Sequence of chain 3.A:
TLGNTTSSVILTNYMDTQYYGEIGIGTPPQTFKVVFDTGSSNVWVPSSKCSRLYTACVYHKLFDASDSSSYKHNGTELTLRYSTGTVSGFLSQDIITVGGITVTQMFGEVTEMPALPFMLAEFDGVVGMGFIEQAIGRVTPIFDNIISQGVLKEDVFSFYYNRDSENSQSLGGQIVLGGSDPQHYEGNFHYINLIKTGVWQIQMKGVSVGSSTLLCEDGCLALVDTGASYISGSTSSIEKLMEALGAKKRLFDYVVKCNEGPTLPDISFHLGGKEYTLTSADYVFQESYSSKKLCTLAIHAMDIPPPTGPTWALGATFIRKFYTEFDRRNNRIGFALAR

Binding-site contacts:
Ligand atom C26 contacts residue TYR20 of chain 3.A at 3.4 Å (hydrophobic).
Ligand atom C26 contacts residue VAL36 of chain 3.A at 3.4 Å (hydrophobic).
Ligand atom C24 contacts residue SER230 of chain 3.A at 3.7 Å.
Ligand atom C11 contacts residue ASP38 of chain 3.A at 3.3 Å.
Ligand atom C28 contacts residue THR227 of chain 3.A at 3.4 Å.
Ligand atom C29 contacts residue THR18 of chain 3.A at 3.0 Å.
Ligand atom C17 contacts residue THR85 of chain 3.A at 3.7 Å.
Ligand atom C9 contacts residue ASP226 of chain 3.A at 3.4 Å.
Ligand atom N22 contacts residue GLY228 of chain 3.A at 2.8 Å (h-bond).
Ligand atom C24 contacts residue THR18 of chain 3.A at 3.2 Å.
Ligand atom C27 contacts residue THR227 of chain 3.A at 3.4 Å.
Ligand atom C28 contacts residue ALA229 of chain 3.A at 3.7 Å (hydrophobic).
Ligand atom C23 contacts residue SER230 of chain 3.A at 3.4 Å.
Ligand atom C12 contacts residue GLY228 of chain 3.A at 3.4 Å.
Ligand atom C15 contacts residue GLY228 of chain 3.A at 3.2 Å.
Ligand atom C23 contacts residue THR18 of chain 3.A at 3.7 Å.
Ligand atom C3 contacts residue TYR83 of chain 3.A at 3.4 Å (hydrophobic).
Ligand atom C4 contacts residue THR85 of chain 3.A at 3.7 Å.
Ligand atom C29 contacts residue SER230 of chain 3.A at 3.3 Å.
Ligand atom O21 contacts residue SER230 of chain 3.A at 3.3 Å (h-bond).
Ligand atom C26 contacts residue GLN19 of chain 3.A at 3.6 Å.
Ligand atom C29 contacts residue ALA229 of chain 3.A at 3.5 Å (hydrophobic).
Ligand atom C24 contacts residue GLY228 of chain 3.A at 3.2 Å.
Ligand atom C28 contacts residue GLY228 of chain 3.A at 3.7 Å.
Ligand atom C15 contacts residue ALA229 of chain 3.A at 3.7 Å (hydrophobic).
Ligand atom C20 contacts residue SER230 of chain 3.A at 3.6 Å.
Ligand atom C6 contacts residue ASP38 of chain 3.A at 3.6 Å.
Ligand atom C27 contacts residue TYR20 of chain 3.A at 3.3 Å (hydrophobic).
Ligand atom C2 contacts residue ASP38 of chain 3.A at 3.7 Å.
Ligand atom C29 contacts residue GLY228 of chain 3.A at 3.1 Å.
Ligand atom N7 contacts residue ASP38 of chain 3.A at 3.0 Å (salt-bridge).
Ligand atom C28 contacts residue THR18 of chain 3.A at 3.4 Å.
Ligand atom O8 contacts residue TYR83 of chain 3.A at 3.6 Å.
Ligand atom O8 contacts residue THR85 of chain 3.A at 3.0 Å (h-bond).
Ligand atom C23 contacts residue GLY228 of chain 3.A at 3.5 Å.
Ligand atom N1 contacts residue ASP38 of chain 3.A at 2.8 Å (salt-bridge).
Ligand atom O8 contacts residue SER84 of chain 3.A at 3.5 Å (h-bond).
Ligand atom C25 contacts residue VAL36 of chain 3.A at 3.7 Å (hydrophobic).
Ligand atom C11 contacts residue TYR83 of chain 3.A at 3.6 Å (hydrophobic).
Ligand atom N7 contacts residue ASP226 of chain 3.A at 2.7 Å (salt-bridge).

The protein below binds the small molecule below.
Small molecule (SMILES): [H]/N=C1/N[C@](C)(C(C)C)CC(=O)N1Cc1cccc(C(=O)NCc2ccccc2)c1